A small-molecule ligand and the protein it binds are described below.
Small molecule (SMILES): CC[n+]1c(-c2ccccc2)c2cc(N)ccc2c2ccc(N)cc21

Binding-site contacts:
Ligand atom C2 contacts residue ASN97 of chain 1.A at 2.9 Å.
Ligand atom C13 contacts residue TYR103 of chain 1.C at 3.5 Å (hydrophobic).
Ligand atom C14 contacts residue PHE162 of chain 1.A at 3.9 Å (hydrophobic).
Ligand atom C16 contacts residue PHE162 of chain 1.A at 3.8 Å (hydrophobic).
Ligand atom C1 contacts residue TYR103 of chain 1.C at 3.5 Å (hydrophobic).
Ligand atom C18 contacts residue ASN157 of chain 1.C at 3.9 Å.
Ligand atom C3 contacts residue TYR103 of chain 1.C at 4.0 Å (hydrophobic).
Ligand atom C4 contacts residue TYR103 of chain 1.C at 3.4 Å (hydrophobic).
Ligand atom C17 contacts residue ASN157 of chain 1.C at 2.9 Å.
Ligand atom N23 contacts residue TYR107 of chain 1.C at 2.9 Å.
Ligand atom C21 contacts residue TYR103 of chain 1.C at 3.6 Å (hydrophobic).
Ligand atom N5 contacts residue TYR103 of chain 1.C at 3.4 Å.
Ligand atom N5 contacts residue PHE162 of chain 1.A at 3.8 Å.
Ligand atom N24 contacts residue GLN96 of chain 1.C at 3.0 Å (h-bond).
Ligand atom C22 contacts residue GLU165 of chain 1.A at 4.0 Å.
Ligand atom N24 contacts residue THR161 of chain 1.C at 3.7 Å.
Ligand atom C13 contacts residue PHE162 of chain 1.A at 3.9 Å (hydrophobic).
Ligand atom C20 contacts residue TYR103 of chain 1.C at 3.9 Å (hydrophobic).
Ligand atom C18 contacts residue TYR123 of chain 1.C at 3.5 Å (hydrophobic).
Ligand atom C6 contacts residue TYR103 of chain 1.C at 3.9 Å (hydrophobic).
Ligand atom C2 contacts residue TYR103 of chain 1.C at 3.7 Å (hydrophobic).
Ligand atom C1 contacts residue THR104 of chain 1.C at 3.9 Å.
Ligand atom C6 contacts residue PHE162 of chain 1.A at 3.7 Å (hydrophobic).
Ligand atom C10 contacts residue PHE162 of chain 1.A at 4.0 Å (hydrophobic).
Ligand atom C18 contacts residue GLU120 of chain 1.C at 3.5 Å.
Ligand atom C2 contacts residue THR104 of chain 1.C at 4.0 Å.
Ligand atom C14 contacts residue TYR103 of chain 1.C at 3.1 Å (hydrophobic).
Ligand atom C22 contacts residue GLU120 of chain 1.C at 3.5 Å.
Ligand atom C21 contacts residue GLU120 of chain 1.C at 3.9 Å.
Ligand atom C9 contacts residue ILE100 of chain 1.C at 3.6 Å (hydrophobic).
Ligand atom C11 contacts residue PHE162 of chain 1.A at 3.8 Å (hydrophobic).
Ligand atom C16 contacts residue GLU120 of chain 1.C at 3.4 Å.
Ligand atom C16 contacts residue ASN157 of chain 1.C at 3.3 Å.
Ligand atom C3 contacts residue ASN97 of chain 1.A at 3.8 Å.
Ligand atom C22 contacts residue PHE162 of chain 1.A at 3.1 Å (hydrophobic).
Ligand atom C12 contacts residue PHE162 of chain 1.A at 3.7 Å (hydrophobic).
Ligand atom C17 contacts residue GLU120 of chain 1.C at 3.1 Å.
Ligand atom C8 contacts residue GLN96 of chain 1.C at 4.0 Å.
Ligand atom C20 contacts residue PRL1 of chain 1.F at 4.0 Å.
Ligand atom C1 contacts residue ASN97 of chain 1.A at 3.4 Å.

Sequence of chain 1.A:
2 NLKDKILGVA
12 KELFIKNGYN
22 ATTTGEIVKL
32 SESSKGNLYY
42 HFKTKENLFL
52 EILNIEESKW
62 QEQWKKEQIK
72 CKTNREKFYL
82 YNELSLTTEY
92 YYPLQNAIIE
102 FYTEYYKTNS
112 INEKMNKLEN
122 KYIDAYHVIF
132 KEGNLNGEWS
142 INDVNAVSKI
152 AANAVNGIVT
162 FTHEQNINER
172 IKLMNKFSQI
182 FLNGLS

Sequence of chain 1.C:
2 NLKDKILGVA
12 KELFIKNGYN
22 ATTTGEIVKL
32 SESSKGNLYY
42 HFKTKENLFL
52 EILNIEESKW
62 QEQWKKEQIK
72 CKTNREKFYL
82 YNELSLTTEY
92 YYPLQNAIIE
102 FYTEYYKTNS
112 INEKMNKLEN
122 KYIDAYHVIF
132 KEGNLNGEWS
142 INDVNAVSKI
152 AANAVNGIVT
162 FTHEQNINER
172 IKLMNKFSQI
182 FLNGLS